Sequence of chain 1.A:
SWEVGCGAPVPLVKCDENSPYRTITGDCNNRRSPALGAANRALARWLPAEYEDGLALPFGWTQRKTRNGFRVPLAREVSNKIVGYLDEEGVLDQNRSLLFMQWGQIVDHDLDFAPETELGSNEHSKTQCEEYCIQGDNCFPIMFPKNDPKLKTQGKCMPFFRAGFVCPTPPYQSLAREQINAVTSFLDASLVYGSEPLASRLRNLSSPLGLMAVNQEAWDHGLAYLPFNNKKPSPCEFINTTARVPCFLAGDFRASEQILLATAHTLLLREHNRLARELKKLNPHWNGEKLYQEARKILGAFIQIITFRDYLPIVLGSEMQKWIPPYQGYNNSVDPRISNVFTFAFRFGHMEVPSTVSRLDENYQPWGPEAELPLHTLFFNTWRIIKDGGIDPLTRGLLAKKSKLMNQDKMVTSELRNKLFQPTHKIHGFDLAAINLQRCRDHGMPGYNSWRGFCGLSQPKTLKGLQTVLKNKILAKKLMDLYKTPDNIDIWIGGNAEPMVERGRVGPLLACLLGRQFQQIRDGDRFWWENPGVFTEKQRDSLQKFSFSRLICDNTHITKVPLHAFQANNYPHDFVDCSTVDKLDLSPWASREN

Binding-site contacts:
Ligand atom O5 contacts residue ASN332 of chain 1.A at 2.4 Å (h-bond).
Ligand atom C4 contacts residue ASN332 of chain 1.A at 4.3 Å.
Ligand atom O5 contacts residue SER334 of chain 1.A at 4.2 Å.
Ligand atom O5 contacts residue VAL335 of chain 1.A at 3.9 Å.
Ligand atom C7 contacts residue ASN332 of chain 1.A at 3.8 Å.
Ligand atom N2 contacts residue ASN332 of chain 1.A at 3.1 Å (h-bond).
Ligand atom C1 contacts residue ASN332 of chain 1.A at 1.5 Å.
Ligand atom C6 contacts residue SER334 of chain 1.A at 4.1 Å.
Ligand atom C5 contacts residue SER334 of chain 1.A at 4.1 Å.
Ligand atom C3 contacts residue ASN332 of chain 1.A at 3.8 Å.
Ligand atom C1 contacts residue SER334 of chain 1.A at 4.3 Å.
Ligand atom C5 contacts residue ASN332 of chain 1.A at 3.6 Å.
Ligand atom C2 contacts residue ASN332 of chain 1.A at 2.5 Å.
Ligand atom O7 contacts residue ASN332 of chain 1.A at 3.9 Å.

A small-molecule ligand and the protein it binds are described below.
Small molecule (SMILES): CC(=O)N[C@H]1[C@H](O[C@H]2[C@H](O)[C@@H](NC(C)=O)CO[C@@H]2CO)O[C@H](CO)[C@@H](O[C@@H]2O[C@H](CO)[C@@H](O[C@H]3O[C@H](CO)[C@@H](O)[C@H](O)[C@@H]3O)[C@H](O)[C@@H]2O)[C@@H]1O